Binding-site contacts:
Ligand atom C3 contacts residue SER296 of chain 1.A at 3.6 Å.
Ligand atom C29 contacts residue ARG86 of chain 1.A at 3.7 Å.
Ligand atom C9 contacts residue SER249 of chain 1.A at 3.2 Å.
Ligand atom C29 contacts residue ARG90 of chain 1.A at 3.6 Å.
Ligand atom C15 contacts residue LEU292 of chain 1.A at 3.9 Å (hydrophobic).
Ligand atom O26 contacts residue ARG86 of chain 1.A at 2.7 Å (salt-bridge).
Ligand atom C30 contacts residue ARG90 of chain 1.A at 3.8 Å.
Ligand atom O34 contacts residue VAL91 of chain 1.A at 3.7 Å.
Ligand atom O18 contacts residue SER244 of chain 1.A at 2.8 Å (h-bond).
Ligand atom C9 contacts residue MET398 of chain 1.A at 3.8 Å (hydrophobic).
Ligand atom C27 contacts residue ARG90 of chain 1.A at 3.8 Å.
Ligand atom N24 contacts residue ASP241 of chain 1.A at 2.8 Å (salt-bridge).
Ligand atom C21 contacts residue ALA245 of chain 1.A at 3.6 Å (hydrophobic).
Ligand atom C19 contacts residue SER244 of chain 1.A at 3.5 Å.
Ligand atom C16 contacts residue ILE180 of chain 1.A at 3.8 Å (hydrophobic).
Ligand atom C13 contacts residue HEM1 of chain 1.C at 3.5 Å.
Ligand atom C17 contacts residue SER244 of chain 1.A at 3.6 Å.
Ligand atom O18 contacts residue ILE180 of chain 1.A at 3.6 Å.
Ligand atom C13 contacts residue SER249 of chain 1.A at 3.8 Å.
Ligand atom C14 contacts residue MET398 of chain 1.A at 3.6 Å (hydrophobic).
Ligand atom C28 contacts residue PHE297 of chain 1.A at 3.7 Å (hydrophobic).
Ligand atom C8 contacts residue ALA245 of chain 1.A at 3.6 Å (hydrophobic).
Ligand atom C15 contacts residue HEM1 of chain 1.C at 3.7 Å.
Ligand atom O34 contacts residue ARG86 of chain 1.A at 2.5 Å (salt-bridge).
Ligand atom C19 contacts residue ASP241 of chain 1.A at 3.7 Å.
Ligand atom C21 contacts residue PHE96 of chain 1.A at 3.9 Å (hydrophobic).
Ligand atom O26 contacts residue ILE180 of chain 1.A at 3.6 Å.
Ligand atom C29 contacts residue VAL91 of chain 1.A at 3.7 Å (hydrophobic).
Ligand atom C14 contacts residue HEM1 of chain 1.C at 3.7 Å.
Ligand atom O34 contacts residue ARG90 of chain 1.A at 3.2 Å.
Ligand atom N31 contacts residue VAL91 of chain 1.A at 3.0 Å (h-bond).
Ligand atom C20 contacts residue ASP241 of chain 1.A at 3.6 Å.
Ligand atom C32 contacts residue VAL91 of chain 1.A at 3.8 Å (hydrophobic).
Ligand atom C14 contacts residue SER249 of chain 1.A at 3.6 Å.
Ligand atom C23 contacts residue SER240 of chain 1.A at 3.3 Å.
Ligand atom O26 contacts residue ARG90 of chain 1.A at 3.2 Å (salt-bridge).
Ligand atom C2 contacts residue LEU292 of chain 1.A at 3.8 Å (hydrophobic).
Ligand atom C23 contacts residue ASP241 of chain 1.A at 3.6 Å.
Ligand atom C22 contacts residue ASP241 of chain 1.A at 3.7 Å.
Ligand atom C1 contacts residue MET398 of chain 1.A at 3.6 Å (hydrophobic).

Sequence of chain 1.A:
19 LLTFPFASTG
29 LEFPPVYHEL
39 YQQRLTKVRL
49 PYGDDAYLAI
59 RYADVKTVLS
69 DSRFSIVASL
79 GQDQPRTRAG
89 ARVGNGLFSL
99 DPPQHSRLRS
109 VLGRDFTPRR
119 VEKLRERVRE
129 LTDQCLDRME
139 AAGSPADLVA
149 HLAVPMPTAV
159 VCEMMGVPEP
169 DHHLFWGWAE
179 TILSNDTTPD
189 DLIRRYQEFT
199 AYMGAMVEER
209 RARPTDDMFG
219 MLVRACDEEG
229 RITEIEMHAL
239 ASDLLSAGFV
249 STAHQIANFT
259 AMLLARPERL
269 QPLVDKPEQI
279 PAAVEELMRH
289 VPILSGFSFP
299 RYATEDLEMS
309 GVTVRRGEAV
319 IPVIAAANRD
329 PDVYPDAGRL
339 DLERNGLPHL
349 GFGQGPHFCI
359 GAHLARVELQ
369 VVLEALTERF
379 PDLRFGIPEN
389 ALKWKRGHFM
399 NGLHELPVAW

A protein and the small-molecule ligand that binds it are described below.
Small molecule (SMILES): CC[C@H]1[C@@H]2C=C[C@@H]3[C@H]4C/C=C\C(=O)NCCC[C@@H]5NC(=O)/C(=C(O)/C=C/[C@@H]4C[C@@H]3[C@H]2C[C@H]1C)C5=O